Sequence of chain 1.A:
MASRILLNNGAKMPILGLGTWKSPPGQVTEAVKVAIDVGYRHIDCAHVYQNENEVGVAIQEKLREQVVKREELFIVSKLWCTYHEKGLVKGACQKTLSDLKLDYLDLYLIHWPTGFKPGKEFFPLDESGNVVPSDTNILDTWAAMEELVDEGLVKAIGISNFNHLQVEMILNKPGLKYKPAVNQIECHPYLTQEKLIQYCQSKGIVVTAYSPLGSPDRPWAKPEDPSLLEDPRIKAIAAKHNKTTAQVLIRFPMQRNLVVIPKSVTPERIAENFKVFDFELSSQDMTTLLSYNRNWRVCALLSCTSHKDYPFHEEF

This small molecule binds to this protein.
Small molecule (SMILES): NC(=O)[C@@H]1C[C@]2(NC(=O)NC2=O)c2cc(F)ccc2O1

Binding-site contacts:
Ligand atom C8I contacts residue CYS299 of chain 1.A at 3.4 Å (hydrophobic).
Ligand atom C7I contacts residue LDT1 of chain 1.D at 0.9 Å.
Ligand atom O6I contacts residue HIS111 of chain 1.A at 3.5 Å (h-bond).
Ligand atom C2I contacts residue TYR49 of chain 1.A at 3.3 Å (hydrophobic).
Ligand atom N1I contacts residue LDT1 of chain 1.D at 0.2 Å.
Ligand atom N21 contacts residue LDT1 of chain 1.D at 1.9 Å.
Ligand atom N1I contacts residue TRP21 of chain 1.A at 3.3 Å.
Ligand atom C5 contacts residue TRP112 of chain 1.A at 3.6 Å (hydrophobic).
Ligand atom O3I contacts residue LDT1 of chain 1.D at 2.0 Å (h-bond).
Ligand atom C13 contacts residue TRP21 of chain 1.A at 3.3 Å (hydrophobic).
Ligand atom C5 contacts residue HIS111 of chain 1.A at 3.6 Å.
Ligand atom N1I contacts residue NDP1 of chain 1.C at 3.5 Å.
Ligand atom C14 contacts residue LDT1 of chain 1.D at 0.4 Å.
Ligand atom O20 contacts residue LDT1 of chain 1.D at 1.6 Å.
Ligand atom O3I contacts residue NDP1 of chain 1.C at 3.0 Å.
Ligand atom C16 contacts residue LDT1 of chain 1.D at 0.5 Å.
Ligand atom C19 contacts residue LDT1 of chain 1.D at 0.9 Å.
Ligand atom C2I contacts residue LDT1 of chain 1.D at 1.3 Å.
Ligand atom O3I contacts residue TRP21 of chain 1.A at 3.5 Å.
Ligand atom F17 contacts residue LDT1 of chain 1.D at 0.4 Å.
Ligand atom F17 contacts residue VAL48 of chain 1.A at 3.3 Å.
Ligand atom C2I contacts residue NDP1 of chain 1.C at 3.0 Å.
Ligand atom O6I contacts residue TRP112 of chain 1.A at 2.6 Å (h-bond).
Ligand atom O20 contacts residue ALA300 of chain 1.A at 3.1 Å (h-bond).
Ligand atom O20 contacts residue CYS299 of chain 1.A at 3.4 Å.
Ligand atom C8I contacts residue LDT1 of chain 1.D at 1.7 Å.
Ligand atom N21 contacts residue ALA300 of chain 1.A at 3.2 Å (h-bond).
Ligand atom O3I contacts residue TYR49 of chain 1.A at 2.5 Å (h-bond).
Ligand atom N4 contacts residue LDT1 of chain 1.D at 0.6 Å.
Ligand atom C11 contacts residue LDT1 of chain 1.D at 0.4 Å.
Ligand atom N21 contacts residue TRP220 of chain 1.A at 3.6 Å.
Ligand atom C9 contacts residue LDT1 of chain 1.D at 0.5 Å.
Ligand atom C12 contacts residue LDT1 of chain 1.D at 0.4 Å.
Ligand atom N4 contacts residue NDP1 of chain 1.C at 3.3 Å (h-bond).
Ligand atom O10 contacts residue LDT1 of chain 1.D at 0.2 Å.
Ligand atom C13 contacts residue LDT1 of chain 1.D at 0.4 Å.
Ligand atom C5 contacts residue LDT1 of chain 1.D at 0.3 Å.
Ligand atom N4 contacts residue HIS111 of chain 1.A at 3.1 Å (h-bond).
Ligand atom O6I contacts residue LDT1 of chain 1.D at 0.9 Å (h-bond).
Ligand atom C15 contacts residue LDT1 of chain 1.D at 0.5 Å.